The protein below binds the small molecule below.
Small molecule (SMILES): CC(=O)N[C@H]1[C@H](O[C@H]2[C@H](O)[C@@H](NC(C)=O)CO[C@@H]2CO)O[C@H](CO)[C@@H](O)[C@@H]1O

Sequence of chain 1.C:
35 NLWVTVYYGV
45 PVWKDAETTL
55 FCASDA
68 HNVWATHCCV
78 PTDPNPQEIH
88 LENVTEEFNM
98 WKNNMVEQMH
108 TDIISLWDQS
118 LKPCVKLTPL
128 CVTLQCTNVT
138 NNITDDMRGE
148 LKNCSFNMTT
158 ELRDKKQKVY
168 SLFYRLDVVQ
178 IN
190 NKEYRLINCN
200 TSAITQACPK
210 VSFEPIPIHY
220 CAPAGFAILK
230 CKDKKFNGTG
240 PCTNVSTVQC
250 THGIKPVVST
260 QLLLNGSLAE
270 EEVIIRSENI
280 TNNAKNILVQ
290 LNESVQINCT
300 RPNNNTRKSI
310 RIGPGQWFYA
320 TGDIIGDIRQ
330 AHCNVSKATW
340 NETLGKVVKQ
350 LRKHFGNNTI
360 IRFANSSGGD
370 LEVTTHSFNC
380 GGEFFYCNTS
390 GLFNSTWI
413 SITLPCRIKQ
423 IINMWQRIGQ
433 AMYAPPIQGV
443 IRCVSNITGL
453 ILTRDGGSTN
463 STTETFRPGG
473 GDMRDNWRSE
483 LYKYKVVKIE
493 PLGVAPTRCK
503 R

Binding-site contacts:
Ligand atom N2 contacts residue ASN387 of chain 1.C at 3.0 Å (h-bond).
Ligand atom O7 contacts residue ASN387 of chain 1.C at 3.2 Å (h-bond).
Ligand atom O3 contacts residue ASN364 of chain 1.C at 3.8 Å.
Ligand atom C8 contacts residue SER365 of chain 1.C at 3.6 Å.
Ligand atom C7 contacts residue THR373 of chain 1.C at 4.4 Å.
Ligand atom C3 contacts residue ASN387 of chain 1.C at 3.8 Å.
Ligand atom C3 contacts residue ASN364 of chain 1.C at 4.4 Å.
Ligand atom C3 contacts residue SER389 of chain 1.C at 3.9 Å.
Ligand atom C8 contacts residue THR388 of chain 1.C at 3.5 Å.
Ligand atom C8 contacts residue SER389 of chain 1.C at 3.5 Å.
Ligand atom C7 contacts residue THR388 of chain 1.C at 4.5 Å.
Ligand atom C4 contacts residue ASN387 of chain 1.C at 4.2 Å.
Ligand atom C7 contacts residue ASN387 of chain 1.C at 3.1 Å.
Ligand atom C2 contacts residue ASN387 of chain 1.C at 2.5 Å.
Ligand atom O5 contacts residue SER389 of chain 1.C at 4.2 Å.
Ligand atom C7 contacts residue SER365 of chain 1.C at 4.3 Å.
Ligand atom C5 contacts residue ASN387 of chain 1.C at 3.6 Å.
Ligand atom C5 contacts residue SER389 of chain 1.C at 4.3 Å.
Ligand atom O5 contacts residue ASN387 of chain 1.C at 2.3 Å (h-bond).
Ligand atom C8 contacts residue THR373 of chain 1.C at 3.5 Å.
Ligand atom C2 contacts residue SER389 of chain 1.C at 3.8 Å.
Ligand atom N2 contacts residue SER389 of chain 1.C at 3.4 Å.
Ligand atom O7 contacts residue THR373 of chain 1.C at 4.4 Å.
Ligand atom C1 contacts residue SER389 of chain 1.C at 3.3 Å.
Ligand atom C7 contacts residue SER389 of chain 1.C at 4.2 Å.
Ligand atom O7 contacts residue THR374 of chain 1.C at 4.4 Å.
Ligand atom C1 contacts residue ASN387 of chain 1.C at 1.4 Å.
Ligand atom C8 contacts residue ASN387 of chain 1.C at 3.6 Å.